Binding-site contacts:
Ligand atom C5 contacts residue THR206 of chain 1.J at 3.7 Å.
Ligand atom C6 contacts residue ASN204 of chain 1.J at 3.6 Å.
Ligand atom C8 contacts residue ILE247 of chain 1.J at 3.7 Å (hydrophobic).
Ligand atom O5 contacts residue ASN204 of chain 1.J at 1.5 Å (h-bond).
Ligand atom C3 contacts residue ASN204 of chain 1.J at 3.8 Å.
Ligand atom C6 contacts residue THR206 of chain 1.J at 3.6 Å.
Ligand atom C7 contacts residue ILE247 of chain 1.J at 4.4 Å (hydrophobic).
Ligand atom C5 contacts residue ASN204 of chain 1.J at 2.8 Å.
Ligand atom C1 contacts residue ASN204 of chain 1.J at 1.4 Å.
Ligand atom O5 contacts residue THR206 of chain 1.J at 4.3 Å.
Ligand atom N2 contacts residue ASN204 of chain 1.J at 3.8 Å.
Ligand atom C2 contacts residue ASN204 of chain 1.J at 2.9 Å.
Ligand atom O6 contacts residue ASN204 of chain 1.J at 2.7 Å (h-bond).
Ligand atom O6 contacts residue THR206 of chain 1.J at 3.5 Å (h-bond).
Ligand atom C4 contacts residue ASN204 of chain 1.J at 3.8 Å.

Sequence of chain 1.J:
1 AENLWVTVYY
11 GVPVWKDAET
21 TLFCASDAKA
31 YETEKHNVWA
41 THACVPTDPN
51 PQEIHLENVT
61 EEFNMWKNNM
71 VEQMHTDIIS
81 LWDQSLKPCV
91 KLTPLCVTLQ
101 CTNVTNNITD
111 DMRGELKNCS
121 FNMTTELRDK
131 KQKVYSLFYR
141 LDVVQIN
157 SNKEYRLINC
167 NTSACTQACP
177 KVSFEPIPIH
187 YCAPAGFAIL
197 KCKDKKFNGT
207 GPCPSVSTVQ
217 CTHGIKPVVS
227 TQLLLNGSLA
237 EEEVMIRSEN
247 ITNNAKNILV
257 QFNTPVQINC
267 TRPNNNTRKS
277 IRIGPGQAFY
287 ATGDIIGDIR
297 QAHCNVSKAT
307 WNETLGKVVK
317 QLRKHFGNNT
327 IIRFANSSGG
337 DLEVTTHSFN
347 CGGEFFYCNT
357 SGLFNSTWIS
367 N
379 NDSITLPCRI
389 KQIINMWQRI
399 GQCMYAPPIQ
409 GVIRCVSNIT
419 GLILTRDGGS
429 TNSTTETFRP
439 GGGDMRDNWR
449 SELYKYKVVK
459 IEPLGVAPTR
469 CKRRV

A small-molecule ligand and the protein it binds are described below.
Small molecule (SMILES): CC(=O)N[C@H]1[C@H](O[C@H]2[C@H](O)[C@@H](NC(C)=O)CO[C@@H]2CO)O[C@H](CO)[C@@H](O[C@@H]2O[C@H](CO)[C@@H](O)[C@H](O)[C@@H]2O)[C@@H]1O